Sequence of chain 1.B:
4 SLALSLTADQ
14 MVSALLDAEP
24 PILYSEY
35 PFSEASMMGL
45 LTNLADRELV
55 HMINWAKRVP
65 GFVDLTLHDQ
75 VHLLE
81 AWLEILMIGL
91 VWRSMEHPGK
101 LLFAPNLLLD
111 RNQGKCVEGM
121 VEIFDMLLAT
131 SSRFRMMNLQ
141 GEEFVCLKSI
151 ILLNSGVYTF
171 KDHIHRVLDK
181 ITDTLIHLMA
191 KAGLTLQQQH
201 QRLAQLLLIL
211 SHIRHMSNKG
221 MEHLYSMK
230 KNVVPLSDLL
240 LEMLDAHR

Binding-site contacts:
Ligand atom OAA contacts residue HIS223 of chain 1.B at 2.8 Å (h-bond).
Ligand atom FAC contacts residue ALA49 of chain 1.B at 3.4 Å.
Ligand atom FAF contacts residue LEU83 of chain 1.B at 3.1 Å.
Ligand atom CAT contacts residue ALA49 of chain 1.B at 4.2 Å (hydrophobic).
Ligand atom CAI contacts residue MET120 of chain 1.B at 3.5 Å (hydrophobic).
Ligand atom CAR contacts residue GLU52 of chain 1.B at 3.8 Å.
Ligand atom FAD contacts residue THR46 of chain 1.B at 3.7 Å.
Ligand atom OAB contacts residue GLU52 of chain 1.B at 3.2 Å (salt-bridge).
Ligand atom FAF contacts residue TRP82 of chain 1.B at 4.2 Å.
Ligand atom CAJ contacts residue GLY220 of chain 1.B at 4.0 Å.
Ligand atom CAJ contacts residue MET227 of chain 1.B at 4.3 Å (hydrophobic).
Ligand atom CAQ contacts residue HIS223 of chain 1.B at 3.5 Å.
Ligand atom FAE contacts residue THR46 of chain 1.B at 4.3 Å.
Ligand atom CAJ contacts residue HIS223 of chain 1.B at 3.6 Å.
Ligand atom OAB contacts residue ARG93 of chain 1.B at 4.1 Å.
Ligand atom CAK contacts residue GLU52 of chain 1.B at 3.7 Å.
Ligand atom CAK contacts residue ALA49 of chain 1.B at 3.6 Å (hydrophobic).
Ligand atom CAO contacts residue LEU45 of chain 1.B at 3.7 Å (hydrophobic).
Ligand atom CAL contacts residue PHE103 of chain 1.B at 4.2 Å (hydrophobic).
Ligand atom FAC contacts residue LEU45 of chain 1.B at 3.1 Å.
Ligand atom OAA contacts residue ILE123 of chain 1.B at 2.9 Å.
Ligand atom CAR contacts residue PHE103 of chain 1.B at 4.0 Å (hydrophobic).
Ligand atom CAU contacts residue LEU45 of chain 1.B at 3.9 Å (hydrophobic).
Ligand atom FAH contacts residue LEU239 of chain 1.B at 4.3 Å.
Ligand atom FAH contacts residue ALA49 of chain 1.B at 3.1 Å.
Ligand atom FAE contacts residue MET42 of chain 1.B at 4.1 Å.
Ligand atom OAB contacts residue PHE103 of chain 1.B at 4.0 Å.
Ligand atom FAC contacts residue THR46 of chain 1.B at 3.4 Å.
Ligand atom CAK contacts residue LEU45 of chain 1.B at 4.1 Å (hydrophobic).
Ligand atom CAO contacts residue ALA49 of chain 1.B at 3.2 Å (hydrophobic).
Ligand atom FAD contacts residue MET42 of chain 1.B at 3.5 Å.
Ligand atom FAH contacts residue LEU86 of chain 1.B at 4.3 Å.
Ligand atom FAG contacts residue LEU224 of chain 1.B at 3.3 Å.
Ligand atom CAQ contacts residue ILE123 of chain 1.B at 4.0 Å (hydrophobic).
Ligand atom CAQ contacts residue MET120 of chain 1.B at 3.8 Å (hydrophobic).
Ligand atom FAE contacts residue LEU45 of chain 1.B at 2.9 Å.
Ligand atom OAA contacts residue MET120 of chain 1.B at 3.5 Å (h-bond).
Ligand atom CAU contacts residue THR46 of chain 1.B at 4.3 Å.
Ligand atom FAD contacts residue LEU224 of chain 1.B at 4.1 Å.
Ligand atom CAK contacts residue PHE103 of chain 1.B at 4.3 Å (hydrophobic).

This protein binds this small molecule.
Small molecule (SMILES): Oc1ccc(C(c2ccc(O)cc2)(C(F)(F)F)C(F)(F)F)cc1